Binding-site contacts:
Ligand atom C1 contacts residue ASN406 of chain 1.B at 1.4 Å.
Ligand atom O6 contacts residue SER255 of chain 1.B at 4.3 Å.
Ligand atom O6 contacts residue GLU257 of chain 1.B at 2.8 Å (salt-bridge).
Ligand atom C7 contacts residue ASN406 of chain 1.B at 3.3 Å.
Ligand atom O7 contacts residue ASN406 of chain 1.B at 3.3 Å (h-bond).
Ligand atom N2 contacts residue ASN406 of chain 1.B at 2.9 Å (h-bond).
Ligand atom C7 contacts residue ASN226 of chain 1.B at 4.4 Å.
Ligand atom O5 contacts residue SER255 of chain 1.B at 4.2 Å.
Ligand atom C5 contacts residue GLU257 of chain 1.B at 3.3 Å.
Ligand atom O6 contacts residue LYS300 of chain 1.B at 4.3 Å.
Ligand atom C1 contacts residue GLU257 of chain 1.B at 3.7 Å.
Ligand atom C3 contacts residue ASN406 of chain 1.B at 3.8 Å.
Ligand atom C8 contacts residue ASN406 of chain 1.B at 4.5 Å.
Ligand atom O5 contacts residue ASN406 of chain 1.B at 2.4 Å (h-bond).
Ligand atom C4 contacts residue ASN406 of chain 1.B at 4.2 Å.
Ligand atom C5 contacts residue ASN406 of chain 1.B at 3.7 Å.
Ligand atom C8 contacts residue ASN226 of chain 1.B at 3.7 Å.
Ligand atom C2 contacts residue ASN406 of chain 1.B at 2.5 Å.
Ligand atom C8 contacts residue NAG1 of chain 1.T at 4.0 Å.
Ligand atom C6 contacts residue GLU257 of chain 1.B at 3.6 Å.
Ligand atom O5 contacts residue GLU257 of chain 1.B at 3.3 Å (salt-bridge).

A protein and the small-molecule ligand that binds it are described below.
Small molecule (SMILES): CC(=O)N[C@@H]1[C@@H](O)[C@H](O)[C@@H](CO)O[C@H]1O

Sequence of chain 1.B:
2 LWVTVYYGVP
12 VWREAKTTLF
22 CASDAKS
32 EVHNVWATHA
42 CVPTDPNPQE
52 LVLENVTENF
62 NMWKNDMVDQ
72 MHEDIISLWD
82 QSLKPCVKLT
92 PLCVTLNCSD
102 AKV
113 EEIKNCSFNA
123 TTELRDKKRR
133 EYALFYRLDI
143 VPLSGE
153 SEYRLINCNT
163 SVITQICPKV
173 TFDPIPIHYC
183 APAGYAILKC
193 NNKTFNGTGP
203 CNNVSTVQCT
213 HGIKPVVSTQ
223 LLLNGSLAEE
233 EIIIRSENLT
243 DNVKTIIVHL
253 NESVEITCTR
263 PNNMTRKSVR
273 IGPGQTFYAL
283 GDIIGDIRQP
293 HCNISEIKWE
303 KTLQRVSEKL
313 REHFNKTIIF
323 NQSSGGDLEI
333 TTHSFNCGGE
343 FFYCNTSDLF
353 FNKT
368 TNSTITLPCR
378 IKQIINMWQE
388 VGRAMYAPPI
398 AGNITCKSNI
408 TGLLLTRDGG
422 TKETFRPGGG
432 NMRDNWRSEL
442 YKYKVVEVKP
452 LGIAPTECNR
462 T